A small-molecule ligand and the protein it binds are described below.
Small molecule (SMILES): CC(=O)N[C@@H]1[C@@H](O)[C@H](O)[C@@H](CO)O[C@H]1O

Sequence of chain 1.D:
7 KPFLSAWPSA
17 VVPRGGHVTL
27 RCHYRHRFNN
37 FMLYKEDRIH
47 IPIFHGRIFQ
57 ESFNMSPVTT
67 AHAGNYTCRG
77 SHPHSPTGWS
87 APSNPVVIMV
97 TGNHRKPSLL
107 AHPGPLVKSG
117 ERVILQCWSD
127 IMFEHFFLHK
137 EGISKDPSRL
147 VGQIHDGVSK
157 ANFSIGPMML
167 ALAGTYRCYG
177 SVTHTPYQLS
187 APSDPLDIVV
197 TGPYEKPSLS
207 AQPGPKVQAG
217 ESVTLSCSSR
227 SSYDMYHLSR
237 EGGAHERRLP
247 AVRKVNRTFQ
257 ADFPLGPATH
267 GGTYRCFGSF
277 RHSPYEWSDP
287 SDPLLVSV

Binding-site contacts:
Ligand atom O7 contacts residue ASN158 of chain 1.D at 3.6 Å (h-bond).
Ligand atom C1 contacts residue ILE120 of chain 1.D at 4.5 Å (hydrophobic).
Ligand atom O5 contacts residue ILE120 of chain 1.D at 3.9 Å.
Ligand atom O7 contacts residue GLN122 of chain 1.D at 4.0 Å.
Ligand atom O5 contacts residue ASN158 of chain 1.D at 2.2 Å (h-bond).
Ligand atom C4 contacts residue ASN158 of chain 1.D at 4.1 Å.
Ligand atom O6 contacts residue HIS108 of chain 1.D at 3.3 Å.
Ligand atom C1 contacts residue ASN158 of chain 1.D at 1.2 Å.
Ligand atom C5 contacts residue ASN158 of chain 1.D at 3.5 Å.
Ligand atom O5 contacts residue GLN122 of chain 1.D at 4.1 Å.
Ligand atom C6 contacts residue HIS108 of chain 1.D at 3.3 Å.
Ligand atom C8 contacts residue ASN158 of chain 1.D at 4.5 Å.
Ligand atom C7 contacts residue LYS156 of chain 1.D at 4.5 Å.
Ligand atom C1 contacts residue GLN122 of chain 1.D at 4.0 Å.
Ligand atom C3 contacts residue ASN158 of chain 1.D at 3.7 Å.
Ligand atom N2 contacts residue ASN158 of chain 1.D at 2.8 Å (h-bond).
Ligand atom C7 contacts residue ASN158 of chain 1.D at 3.4 Å.
Ligand atom C5 contacts residue HIS108 of chain 1.D at 4.5 Å.
Ligand atom C2 contacts residue ASN158 of chain 1.D at 2.4 Å.
Ligand atom O7 contacts residue LYS156 of chain 1.D at 3.5 Å (salt-bridge).
Ligand atom C5 contacts residue GLN122 of chain 1.D at 4.0 Å.
Ligand atom O6 contacts residue ILE120 of chain 1.D at 4.3 Å.